Sequence of chain 49.K:
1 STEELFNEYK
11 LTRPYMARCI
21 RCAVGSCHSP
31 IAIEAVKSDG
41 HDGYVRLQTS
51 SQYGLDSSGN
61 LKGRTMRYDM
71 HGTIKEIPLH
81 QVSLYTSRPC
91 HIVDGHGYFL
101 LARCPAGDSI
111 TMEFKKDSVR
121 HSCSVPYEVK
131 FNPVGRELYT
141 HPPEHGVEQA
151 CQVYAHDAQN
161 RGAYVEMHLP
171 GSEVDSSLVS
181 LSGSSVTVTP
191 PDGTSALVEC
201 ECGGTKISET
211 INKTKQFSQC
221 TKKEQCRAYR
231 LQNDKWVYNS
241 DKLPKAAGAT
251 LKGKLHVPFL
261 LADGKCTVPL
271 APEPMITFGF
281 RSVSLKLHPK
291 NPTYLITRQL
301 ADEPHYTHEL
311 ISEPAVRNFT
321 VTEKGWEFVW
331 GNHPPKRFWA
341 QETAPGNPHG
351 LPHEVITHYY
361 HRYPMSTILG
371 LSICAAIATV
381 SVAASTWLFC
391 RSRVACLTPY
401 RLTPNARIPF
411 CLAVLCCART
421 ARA

Binding-site contacts:
Ligand atom C5 contacts residue ASN212 of chain 49.K at 3.7 Å.
Ligand atom C2 contacts residue ASN212 of chain 49.K at 2.5 Å.
Ligand atom C1 contacts residue ASN212 of chain 49.K at 1.4 Å.
Ligand atom C3 contacts residue ASN212 of chain 49.K at 3.8 Å.
Ligand atom C4 contacts residue ASN212 of chain 49.K at 4.2 Å.
Ligand atom C7 contacts residue ASN212 of chain 49.K at 3.7 Å.
Ligand atom O5 contacts residue ASN212 of chain 49.K at 2.4 Å (h-bond).
Ligand atom N2 contacts residue ASN212 of chain 49.K at 2.9 Å (h-bond).
Ligand atom C1 contacts residue ILE211 of chain 49.K at 4.2 Å (hydrophobic).
Ligand atom O7 contacts residue ASN212 of chain 49.K at 4.1 Å.
Ligand atom N2 contacts residue ILE211 of chain 49.K at 4.0 Å.

A small-molecule ligand and the protein it binds are described below.
Small molecule (SMILES): CC(=O)N[C@@H]1[C@@H](O)[C@H](O)[C@@H](CO)O[C@H]1O